The protein below binds the small molecule below.
Small molecule (SMILES): O=c1ccn([C@@H]2O[C@H](CO[P](=O)(O)O[P](=O)(O)O[C@H]3O[C@H](CO)[C@H](O)[C@H](O)[C@H]3O)[C@@H](O)[C@H]2O)c(=O)[nH]1

Binding-site contacts:
Ligand atom O4' contacts residue ASN206 of chain 1.A at 3.3 Å (h-bond).
Ligand atom O5' contacts residue ARG326 of chain 1.A at 2.9 Å (salt-bridge).
Ligand atom O3' contacts residue PHE65 of chain 1.A at 3.4 Å.
Ligand atom C5D contacts residue TYR452 of chain 1.A at 3.7 Å (hydrophobic).
Ligand atom C6' contacts residue FDA1 of chain 1.J at 3.7 Å.
Ligand atom O5' contacts residue FDA1 of chain 1.J at 3.3 Å (h-bond).
Ligand atom C2D contacts residue ASN162 of chain 1.A at 3.7 Å.
Ligand atom O1A contacts residue TYR316 of chain 1.A at 3.4 Å (h-bond).
Ligand atom O3B contacts residue ARG326 of chain 1.A at 2.7 Å (salt-bridge).
Ligand atom O2 contacts residue MSE158 of chain 1.A at 2.9 Å.
Ligand atom PB contacts residue TYR452 of chain 1.A at 3.4 Å.
Ligand atom C1' contacts residue FDA1 of chain 1.J at 3.6 Å.
Ligand atom O1A contacts residue ARG326 of chain 1.A at 3.3 Å (salt-bridge).
Ligand atom O2B contacts residue TYR418 of chain 1.A at 3.6 Å.
Ligand atom C4 contacts residue PHE157 of chain 1.A at 3.6 Å (hydrophobic).
Ligand atom N3 contacts residue PHE157 of chain 1.A at 3.6 Å.
Ligand atom O3D contacts residue TRP166 of chain 1.A at 3.1 Å (h-bond).
Ligand atom N3 contacts residue GLN106 of chain 1.A at 3.0 Å (h-bond).
Ligand atom O6' contacts residue GLY61 of chain 1.A at 2.7 Å (h-bond).
Ligand atom C5 contacts residue TYR103 of chain 1.A at 3.6 Å (hydrophobic).
Ligand atom O4 contacts residue PRO104 of chain 1.A at 3.6 Å.
Ligand atom O6' contacts residue FDA1 of chain 1.J at 3.6 Å.
Ligand atom O2' contacts residue ASN456 of chain 1.A at 3.5 Å (h-bond).
Ligand atom C5' contacts residue ARG326 of chain 1.A at 3.0 Å.
Ligand atom O2' contacts residue ARG181 of chain 1.A at 3.2 Å (salt-bridge).
Ligand atom O2 contacts residue GLN106 of chain 1.A at 3.2 Å (h-bond).
Ligand atom O4 contacts residue TYR103 of chain 1.A at 3.7 Å.
Ligand atom O4D contacts residue ARG181 of chain 1.A at 3.4 Å (salt-bridge).
Ligand atom O2 contacts residue VAL182 of chain 1.A at 3.6 Å.
Ligand atom O2D contacts residue ASN162 of chain 1.A at 2.9 Å (h-bond).
Ligand atom O3D contacts residue ASN162 of chain 1.A at 3.1 Å (h-bond).
Ligand atom O2B contacts residue TYR452 of chain 1.A at 2.8 Å (h-bond).
Ligand atom O4 contacts residue PHE105 of chain 1.A at 2.8 Å (h-bond).
Ligand atom O1B contacts residue TYR418 of chain 1.A at 3.2 Å (h-bond).
Ligand atom O4 contacts residue PHE157 of chain 1.A at 3.7 Å.
Ligand atom O1B contacts residue ARG326 of chain 1.A at 3.8 Å.
Ligand atom O3A contacts residue TYR452 of chain 1.A at 3.2 Å (h-bond).
Ligand atom O3' contacts residue ARG181 of chain 1.A at 3.4 Å (salt-bridge).
Ligand atom C2 contacts residue MSE158 of chain 1.A at 3.6 Å.
Ligand atom C1' contacts residue ARG326 of chain 1.A at 3.3 Å.

Sequence of chain 1.A:
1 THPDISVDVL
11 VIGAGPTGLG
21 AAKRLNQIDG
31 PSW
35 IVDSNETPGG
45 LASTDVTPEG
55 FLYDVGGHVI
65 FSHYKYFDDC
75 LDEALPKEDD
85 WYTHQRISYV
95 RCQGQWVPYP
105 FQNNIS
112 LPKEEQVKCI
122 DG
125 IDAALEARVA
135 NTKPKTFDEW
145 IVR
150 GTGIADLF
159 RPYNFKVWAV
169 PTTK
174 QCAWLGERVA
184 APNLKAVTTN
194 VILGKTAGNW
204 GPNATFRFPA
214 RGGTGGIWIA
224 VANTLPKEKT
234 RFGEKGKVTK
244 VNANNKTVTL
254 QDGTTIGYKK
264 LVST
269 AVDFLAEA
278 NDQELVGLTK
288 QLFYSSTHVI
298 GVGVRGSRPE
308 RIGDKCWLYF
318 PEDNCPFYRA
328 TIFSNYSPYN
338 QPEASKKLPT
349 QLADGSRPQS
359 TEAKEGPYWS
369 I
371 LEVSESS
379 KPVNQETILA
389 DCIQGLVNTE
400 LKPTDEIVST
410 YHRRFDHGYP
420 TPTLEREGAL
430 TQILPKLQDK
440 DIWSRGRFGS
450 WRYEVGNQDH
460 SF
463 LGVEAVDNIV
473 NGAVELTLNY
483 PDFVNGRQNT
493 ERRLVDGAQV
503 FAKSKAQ